Binding-site contacts:
Ligand atom C5A contacts residue HIS233 of chain 1.A at 3.9 Å.
Ligand atom O6 contacts residue PHE236 of chain 1.A at 3.4 Å.
Ligand atom C3A contacts residue TRP300 of chain 1.A at 3.8 Å (hydrophobic).
Ligand atom C20 contacts residue GLY235 of chain 1.A at 3.8 Å.
Ligand atom C20 contacts residue PHE236 of chain 1.A at 3.3 Å (hydrophobic).
Ligand atom O6 contacts residue THR245 of chain 1.A at 2.8 Å (h-bond).
Ligand atom C2B contacts residue PHE236 of chain 1.A at 4.2 Å (hydrophobic).
Ligand atom O5A contacts residue HIS233 of chain 1.A at 3.2 Å (h-bond).
Ligand atom C19 contacts residue GLY235 of chain 1.A at 3.6 Å.
Ligand atom C6 contacts residue PRO234 of chain 1.A at 4.1 Å (hydrophobic).
Ligand atom C2B contacts residue GLY235 of chain 1.A at 3.7 Å.
Ligand atom C4 contacts residue LEU329 of chain 1.A at 3.7 Å (hydrophobic).
Ligand atom O5A contacts residue PHE236 of chain 1.A at 3.9 Å.
Ligand atom C5A contacts residue GLU303 of chain 1.A at 4.0 Å.
Ligand atom C6A contacts residue TRP300 of chain 1.A at 3.5 Å (hydrophobic).
Ligand atom O3 contacts residue ASP326 of chain 1.A at 4.2 Å.
Ligand atom C6A contacts residue TYR264 of chain 1.A at 3.7 Å (hydrophobic).
Ligand atom C6 contacts residue ASP326 of chain 1.A at 3.7 Å.
Ligand atom C2A contacts residue HIS233 of chain 1.A at 3.8 Å.
Ligand atom C6A contacts residue GLU303 of chain 1.A at 3.5 Å.
Ligand atom C6A contacts residue PHE236 of chain 1.A at 4.0 Å (hydrophobic).
Ligand atom O4 contacts residue ALA343 of chain 1.A at 3.8 Å.
Ligand atom C2B contacts residue HIS233 of chain 1.A at 3.8 Å.
Ligand atom C5A contacts residue TRP300 of chain 1.A at 3.7 Å (hydrophobic).
Ligand atom O1 contacts residue HIS233 of chain 1.A at 3.5 Å.
Ligand atom C3B contacts residue GLY235 of chain 1.A at 3.9 Å.
Ligand atom O4 contacts residue ASP326 of chain 1.A at 2.6 Å (salt-bridge).
Ligand atom C5 contacts residue LEU329 of chain 1.A at 4.2 Å (hydrophobic).
Ligand atom C4B contacts residue GLY235 of chain 1.A at 4.2 Å.
Ligand atom O6 contacts residue TRP300 of chain 1.A at 3.5 Å (h-bond).
Ligand atom C4A contacts residue TRP300 of chain 1.A at 3.6 Å (hydrophobic).
Ligand atom O4A contacts residue HIS233 of chain 1.A at 2.8 Å (h-bond).
Ligand atom C4A contacts residue GLU303 of chain 1.A at 3.4 Å.
Ligand atom C4 contacts residue ASP326 of chain 1.A at 3.2 Å.
Ligand atom C6A contacts residue HIS233 of chain 1.A at 4.0 Å.
Ligand atom C1A contacts residue HIS233 of chain 1.A at 3.9 Å.
Ligand atom C6A contacts residue THR245 of chain 1.A at 3.4 Å.
Ligand atom O4A contacts residue GLU303 of chain 1.A at 2.6 Å (salt-bridge).
Ligand atom C5 contacts residue ASP326 of chain 1.A at 4.2 Å.
Ligand atom C4A contacts residue HIS233 of chain 1.A at 3.8 Å.

Sequence of chain 1.A:
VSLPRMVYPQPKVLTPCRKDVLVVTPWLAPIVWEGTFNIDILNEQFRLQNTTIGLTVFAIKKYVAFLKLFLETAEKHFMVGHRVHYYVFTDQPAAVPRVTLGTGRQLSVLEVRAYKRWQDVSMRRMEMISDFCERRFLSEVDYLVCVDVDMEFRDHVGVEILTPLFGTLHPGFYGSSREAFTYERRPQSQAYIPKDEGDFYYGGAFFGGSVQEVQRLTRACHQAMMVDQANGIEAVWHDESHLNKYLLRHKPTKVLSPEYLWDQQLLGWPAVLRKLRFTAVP

This protein binds this small molecule.
Small molecule (SMILES): CCCCCCCCO[C@@H]1O[C@H](CO)[C@H](O)[C@H](O)[C@H]1O[C@@H]1O[C@@H](C)[C@@H](O)[C@@H](O)[C@@H]1O